Sequence of chain 1.A:
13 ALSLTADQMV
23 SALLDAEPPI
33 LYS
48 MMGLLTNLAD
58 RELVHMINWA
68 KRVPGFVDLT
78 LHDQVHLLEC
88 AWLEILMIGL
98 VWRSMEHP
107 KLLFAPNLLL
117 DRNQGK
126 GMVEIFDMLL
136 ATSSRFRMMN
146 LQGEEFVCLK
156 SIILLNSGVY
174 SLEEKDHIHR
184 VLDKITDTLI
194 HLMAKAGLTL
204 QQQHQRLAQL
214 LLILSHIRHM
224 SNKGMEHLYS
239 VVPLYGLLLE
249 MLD

The small molecule below binds the protein below.
Small molecule (SMILES): CC/C(=C(\c1ccc(O)cc1)c1ccc(OCCN(C)C)cc1)c1ccccc1

Binding-site contacts:
Ligand atom C5 contacts residue GLU59 of chain 1.A at 3.3 Å.
Ligand atom C25 contacts residue ASP57 of chain 1.A at 3.3 Å.
Ligand atom N24 contacts residue VAL239 of chain 1.A at 3.8 Å.
Ligand atom C22 contacts residue LEU90 of chain 1.A at 3.8 Å (hydrophobic).
Ligand atom C22 contacts residue ALA56 of chain 1.A at 3.5 Å (hydrophobic).
Ligand atom C18 contacts residue LEU52 of chain 1.A at 4.0 Å (hydrophobic).
Ligand atom C6 contacts residue LEU52 of chain 1.A at 3.4 Å (hydrophobic).
Ligand atom C26 contacts residue VAL239 of chain 1.A at 4.0 Å (hydrophobic).
Ligand atom C6 contacts residue ALA56 of chain 1.A at 3.6 Å (hydrophobic).
Ligand atom C24 contacts residue VAL239 of chain 1.A at 3.5 Å (hydrophobic).
Ligand atom C21 contacts residue TRP89 of chain 1.A at 3.8 Å (hydrophobic).
Ligand atom C2 contacts residue PHE110 of chain 1.A at 4.0 Å (hydrophobic).
Ligand atom C15 contacts residue LEU231 of chain 1.A at 3.9 Å (hydrophobic).
Ligand atom C25 contacts residue PRO241 of chain 1.A at 3.8 Å (hydrophobic).
Ligand atom C21 contacts residue LEU90 of chain 1.A at 4.0 Å (hydrophobic).
Ligand atom C26 contacts residue ASP57 of chain 1.A at 3.1 Å.
Ligand atom C13 contacts residue MET127 of chain 1.A at 3.4 Å (hydrophobic).
Ligand atom C23 contacts residue ASP57 of chain 1.A at 3.6 Å.
Ligand atom C25 contacts residue VAL239 of chain 1.A at 3.4 Å (hydrophobic).
Ligand atom C21 contacts residue ALA56 of chain 1.A at 3.4 Å (hydrophobic).
Ligand atom C15 contacts residue GLY227 of chain 1.A at 4.0 Å.
Ligand atom C10 contacts residue ILE130 of chain 1.A at 3.8 Å (hydrophobic).
Ligand atom N24 contacts residue ASP57 of chain 1.A at 2.6 Å (salt-bridge).
Ligand atom C6 contacts residue PHE110 of chain 1.A at 4.0 Å (hydrophobic).
Ligand atom C17 contacts residue ALA56 of chain 1.A at 4.0 Å (hydrophobic).
Ligand atom C10 contacts residue LEU134 of chain 1.A at 3.9 Å (hydrophobic).
Ligand atom O4 contacts residue GLU59 of chain 1.A at 2.5 Å (salt-bridge).
Ligand atom O4 contacts residue LEU93 of chain 1.A at 3.7 Å.
Ligand atom C9 contacts residue PHE110 of chain 1.A at 3.6 Å (hydrophobic).
Ligand atom C5 contacts residue PHE110 of chain 1.A at 4.0 Å (hydrophobic).
Ligand atom C4 contacts residue GLU59 of chain 1.A at 3.3 Å.
Ligand atom C20 contacts residue ALA56 of chain 1.A at 3.9 Å (hydrophobic).
Ligand atom C5 contacts residue ALA56 of chain 1.A at 3.8 Å (hydrophobic).
Ligand atom C12 contacts residue MET127 of chain 1.A at 3.6 Å (hydrophobic).
Ligand atom O4 contacts residue ARG100 of chain 1.A at 3.1 Å (salt-bridge).
Ligand atom C3 contacts residue LEU93 of chain 1.A at 3.6 Å (hydrophobic).
Ligand atom C19 contacts residue LEU231 of chain 1.A at 3.8 Å (hydrophobic).
Ligand atom C3 contacts residue LEU97 of chain 1.A at 3.9 Å (hydrophobic).
Ligand atom C24 contacts residue ASP57 of chain 1.A at 3.6 Å.
Ligand atom C1 contacts residue PHE110 of chain 1.A at 3.9 Å (hydrophobic).